Sequence of chain 1.B:
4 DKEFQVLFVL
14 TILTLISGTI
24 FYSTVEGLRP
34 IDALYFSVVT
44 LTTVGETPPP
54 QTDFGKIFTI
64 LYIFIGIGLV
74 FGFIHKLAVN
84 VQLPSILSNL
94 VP

Binding-site contacts:
Ligand atom N contacts residue ILE34 of chain 1.B at 3.7 Å.
Ligand atom N contacts residue PRO33 of chain 1.B at 4.2 Å.

This small molecule binds to this protein.
Small molecule (SMILES): NCC(=O)O